The protein below binds the small molecule below.
Small molecule (SMILES): CC(=O)N[C@H]1[C@H](O[C@H]2[C@H](O)[C@@H](NC(C)=O)CO[C@@H]2CO)O[C@H](CO)[C@@H](O[C@@H]2O[C@H](CO)[C@@H](O)[C@H](O)[C@@H]2O)[C@@H]1O

Sequence of chain 1.G:
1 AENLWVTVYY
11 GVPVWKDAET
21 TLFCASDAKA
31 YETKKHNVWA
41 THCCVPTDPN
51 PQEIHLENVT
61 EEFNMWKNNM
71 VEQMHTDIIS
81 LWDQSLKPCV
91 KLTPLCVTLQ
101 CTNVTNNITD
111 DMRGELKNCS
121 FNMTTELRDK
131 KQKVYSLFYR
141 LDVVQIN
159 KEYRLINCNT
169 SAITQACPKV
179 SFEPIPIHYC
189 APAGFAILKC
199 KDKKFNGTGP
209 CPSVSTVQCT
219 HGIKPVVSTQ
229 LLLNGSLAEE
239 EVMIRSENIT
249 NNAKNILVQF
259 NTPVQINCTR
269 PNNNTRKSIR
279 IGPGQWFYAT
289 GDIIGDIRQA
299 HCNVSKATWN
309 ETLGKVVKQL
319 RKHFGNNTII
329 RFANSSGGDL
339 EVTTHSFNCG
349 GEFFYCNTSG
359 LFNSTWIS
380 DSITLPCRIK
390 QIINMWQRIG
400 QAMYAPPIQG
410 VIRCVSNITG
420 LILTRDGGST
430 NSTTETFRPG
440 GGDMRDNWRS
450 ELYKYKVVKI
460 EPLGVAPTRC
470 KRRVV

Binding-site contacts:
Ligand atom C7 contacts residue ASN106 of chain 1.G at 3.6 Å.
Ligand atom O7 contacts residue VAL104 of chain 1.G at 4.3 Å.
Ligand atom O5 contacts residue TYR135 of chain 1.G at 4.5 Å.
Ligand atom C8 contacts residue ASP290 of chain 1.G at 3.5 Å.
Ligand atom C5 contacts residue TYR135 of chain 1.G at 4.2 Å (hydrophobic).
Ligand atom C8 contacts residue ASN106 of chain 1.G at 3.8 Å.
Ligand atom C8 contacts residue VAL104 of chain 1.G at 3.9 Å (hydrophobic).
Ligand atom O3 contacts residue ASP290 of chain 1.G at 3.1 Å (salt-bridge).
Ligand atom C8 contacts residue TYR135 of chain 1.G at 3.8 Å (hydrophobic).
Ligand atom O6 contacts residue TYR135 of chain 1.G at 4.4 Å.
Ligand atom O7 contacts residue TYR135 of chain 1.G at 3.7 Å.
Ligand atom N2 contacts residue ASP290 of chain 1.G at 2.9 Å (salt-bridge).
Ligand atom C1 contacts residue ASN118 of chain 1.G at 1.5 Å.
Ligand atom C3 contacts residue ASN118 of chain 1.G at 3.9 Å.
Ligand atom O4 contacts residue TYR135 of chain 1.G at 4.2 Å.
Ligand atom C4 contacts residue ASN118 of chain 1.G at 4.3 Å.
Ligand atom C7 contacts residue ASN118 of chain 1.G at 3.3 Å.
Ligand atom C7 contacts residue LEU137 of chain 1.G at 4.3 Å (hydrophobic).
Ligand atom C3 contacts residue ASP290 of chain 1.G at 3.8 Å.
Ligand atom C7 contacts residue ASP290 of chain 1.G at 3.6 Å.
Ligand atom C5 contacts residue ASN118 of chain 1.G at 3.8 Å.
Ligand atom C8 contacts residue LEU137 of chain 1.G at 3.9 Å (hydrophobic).
Ligand atom C8 contacts residue ASN118 of chain 1.G at 4.5 Å.
Ligand atom C2 contacts residue ASN118 of chain 1.G at 2.5 Å.
Ligand atom O7 contacts residue ASN106 of chain 1.G at 3.3 Å (h-bond).
Ligand atom C1 contacts residue TYR135 of chain 1.G at 4.0 Å (hydrophobic).
Ligand atom N2 contacts residue ASN118 of chain 1.G at 3.0 Å (h-bond).
Ligand atom C2 contacts residue ASP290 of chain 1.G at 4.0 Å.
Ligand atom O5 contacts residue ASN118 of chain 1.G at 2.4 Å (h-bond).
Ligand atom O7 contacts residue ASN118 of chain 1.G at 3.1 Å (h-bond).
Ligand atom C7 contacts residue TYR135 of chain 1.G at 4.1 Å (hydrophobic).
Ligand atom C3 contacts residue TYR135 of chain 1.G at 4.1 Å (hydrophobic).